Sequence of chain 1.A:
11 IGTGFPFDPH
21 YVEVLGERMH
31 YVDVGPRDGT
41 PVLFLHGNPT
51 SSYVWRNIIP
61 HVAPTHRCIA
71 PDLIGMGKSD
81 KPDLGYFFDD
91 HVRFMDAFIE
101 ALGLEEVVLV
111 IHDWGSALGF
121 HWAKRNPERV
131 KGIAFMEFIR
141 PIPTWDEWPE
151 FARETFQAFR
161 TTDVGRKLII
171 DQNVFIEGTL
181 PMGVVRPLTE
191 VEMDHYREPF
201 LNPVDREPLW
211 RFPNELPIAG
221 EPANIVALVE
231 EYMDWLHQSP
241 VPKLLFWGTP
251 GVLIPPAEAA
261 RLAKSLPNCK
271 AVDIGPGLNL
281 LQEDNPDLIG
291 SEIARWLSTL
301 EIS

This protein binds this small molecule.
Small molecule (SMILES): CCCCCCOCCOCCNC(=O)c1c(F)c(F)c(C(=O)O)c(C2=C3C=CC(=[N+]4CCC4)C=C3[Si](C)(C)c3cc(N4CCC4)ccc32)c1F

Binding-site contacts:
Ligand atom C31 contacts residue GLU177 of chain 1.A at 3.8 Å.
Ligand atom C8 contacts residue MET182 of chain 1.A at 3.7 Å (hydrophobic).
Ligand atom F1 contacts residue THR155 of chain 1.A at 2.8 Å.
Ligand atom C36 contacts residue GLU177 of chain 1.A at 3.6 Å.
Ligand atom C3 contacts residue ASN279 of chain 1.A at 3.7 Å.
Ligand atom C4 contacts residue ASN279 of chain 1.A at 3.7 Å.
Ligand atom N2 contacts residue MET182 of chain 1.A at 3.7 Å.
Ligand atom C9 contacts residue PHE151 of chain 1.A at 3.9 Å (hydrophobic).
Ligand atom C2 contacts residue ASP113 of chain 1.A at 2.4 Å.
Ligand atom C30 contacts residue PRO181 of chain 1.A at 3.8 Å (hydrophobic).
Ligand atom N1 contacts residue THR155 of chain 1.A at 3.5 Å (h-bond).
Ligand atom F3 contacts residue THR179 of chain 1.A at 3.5 Å.
Ligand atom C34 contacts residue GLU177 of chain 1.A at 3.8 Å.
Ligand atom C3 contacts residue ASP113 of chain 1.A at 3.1 Å.
Ligand atom C10 contacts residue THR155 of chain 1.A at 3.8 Å.
Ligand atom C8 contacts residue PHE151 of chain 1.A at 3.7 Å (hydrophobic).
Ligand atom F3 contacts residue GLY178 of chain 1.A at 2.8 Å.
Ligand atom O3 contacts residue THR179 of chain 1.A at 2.9 Å (h-bond).
Ligand atom O3 contacts residue THR155 of chain 1.A at 3.7 Å.
Ligand atom C1 contacts residue ASP113 of chain 1.A at 1.4 Å.
Ligand atom C26 contacts residue MET182 of chain 1.A at 3.6 Å (hydrophobic).
Ligand atom O2 contacts residue THR179 of chain 1.A at 3.8 Å.
Ligand atom C9 contacts residue MET182 of chain 1.A at 3.7 Å (hydrophobic).
Ligand atom C3 contacts residue ASN48 of chain 1.A at 3.9 Å.
Ligand atom C38 contacts residue GLY178 of chain 1.A at 3.9 Å.
Ligand atom C32 contacts residue GLU177 of chain 1.A at 3.6 Å.
Ligand atom C22 contacts residue MET182 of chain 1.A at 3.4 Å (hydrophobic).
Ligand atom C31 contacts residue GLY178 of chain 1.A at 3.8 Å.
Ligand atom C6 contacts residue THR179 of chain 1.A at 3.4 Å.
Ligand atom C39 contacts residue GLY178 of chain 1.A at 3.7 Å.
Ligand atom O3 contacts residue GLY178 of chain 1.A at 3.9 Å.
Ligand atom C21 contacts residue MET182 of chain 1.A at 3.7 Å (hydrophobic).
Ligand atom C5 contacts residue ASN279 of chain 1.A at 3.8 Å.
Ligand atom C8 contacts residue THR179 of chain 1.A at 3.8 Å.
Ligand atom C11 contacts residue THR155 of chain 1.A at 3.8 Å.
Ligand atom F3 contacts residue MET182 of chain 1.A at 3.5 Å.
Ligand atom C30 contacts residue GLU177 of chain 1.A at 3.0 Å.
Ligand atom O2 contacts residue ALA152 of chain 1.A at 3.6 Å.
Ligand atom C34 contacts residue GLN172 of chain 1.A at 3.8 Å.
Ligand atom N3 contacts residue GLU177 of chain 1.A at 3.4 Å.